Sequence of chain 1.D:
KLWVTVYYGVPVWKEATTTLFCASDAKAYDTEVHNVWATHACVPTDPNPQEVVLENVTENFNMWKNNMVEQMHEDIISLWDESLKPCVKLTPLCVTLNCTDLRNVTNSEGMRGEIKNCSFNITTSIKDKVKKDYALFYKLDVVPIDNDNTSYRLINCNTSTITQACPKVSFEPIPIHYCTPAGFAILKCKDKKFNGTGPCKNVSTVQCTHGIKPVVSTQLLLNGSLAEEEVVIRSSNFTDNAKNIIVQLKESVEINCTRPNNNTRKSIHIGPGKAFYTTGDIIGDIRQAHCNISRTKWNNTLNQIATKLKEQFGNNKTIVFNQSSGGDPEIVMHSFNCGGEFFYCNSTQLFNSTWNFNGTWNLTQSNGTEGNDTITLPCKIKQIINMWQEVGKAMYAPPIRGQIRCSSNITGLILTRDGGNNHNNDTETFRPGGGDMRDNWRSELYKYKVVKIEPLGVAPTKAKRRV

Binding-site contacts:
Ligand atom C2 contacts residue ASN242 of chain 1.D at 2.5 Å.
Ligand atom C4 contacts residue ASN242 of chain 1.D at 4.3 Å.
Ligand atom O7 contacts residue ASN242 of chain 1.D at 3.8 Å.
Ligand atom C5 contacts residue THR244 of chain 1.D at 3.9 Å.
Ligand atom N2 contacts residue ASN242 of chain 1.D at 2.8 Å (h-bond).
Ligand atom C1 contacts residue THR244 of chain 1.D at 3.9 Å.
Ligand atom C1 contacts residue ASP245 of chain 1.D at 3.8 Å.
Ligand atom C3 contacts residue ASN242 of chain 1.D at 3.8 Å.
Ligand atom O6 contacts residue THR244 of chain 1.D at 2.9 Å (h-bond).
Ligand atom C1 contacts residue ASN242 of chain 1.D at 1.5 Å.
Ligand atom C6 contacts residue THR244 of chain 1.D at 3.8 Å.
Ligand atom C5 contacts residue ASN242 of chain 1.D at 3.7 Å.
Ligand atom O5 contacts residue ASP245 of chain 1.D at 3.5 Å (salt-bridge).
Ligand atom O5 contacts residue ASN242 of chain 1.D at 2.4 Å (h-bond).
Ligand atom C7 contacts residue ASN242 of chain 1.D at 3.5 Å.
Ligand atom C2 contacts residue ASP245 of chain 1.D at 3.7 Å.
Ligand atom O5 contacts residue THR244 of chain 1.D at 3.4 Å (h-bond).

The small molecule below binds the protein below.
Small molecule (SMILES): CC(=O)N[C@H]1[C@H](O[C@H]2[C@H](O)[C@@H](NC(C)=O)CO[C@@H]2CO)O[C@H](CO)[C@@H](O[C@@H]2O[C@H](CO)[C@@H](O)[C@H](O)[C@@H]2O)[C@@H]1O